Sequence of chain 1.A:
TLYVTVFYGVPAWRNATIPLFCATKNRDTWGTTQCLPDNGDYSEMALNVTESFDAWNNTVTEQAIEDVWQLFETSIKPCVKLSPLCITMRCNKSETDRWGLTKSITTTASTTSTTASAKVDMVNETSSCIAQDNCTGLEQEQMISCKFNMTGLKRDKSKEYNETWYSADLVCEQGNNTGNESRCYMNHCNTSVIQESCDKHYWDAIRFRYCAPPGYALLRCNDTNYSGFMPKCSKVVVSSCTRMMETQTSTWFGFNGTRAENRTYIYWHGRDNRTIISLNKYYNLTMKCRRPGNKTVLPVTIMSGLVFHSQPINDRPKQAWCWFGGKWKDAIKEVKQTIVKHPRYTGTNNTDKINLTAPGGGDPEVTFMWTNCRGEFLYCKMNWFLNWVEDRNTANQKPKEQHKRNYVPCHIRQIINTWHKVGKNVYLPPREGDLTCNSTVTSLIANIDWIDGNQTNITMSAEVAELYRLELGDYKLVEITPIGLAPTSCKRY

This protein binds this small molecule.
Small molecule (SMILES): CC(=O)N[C@H]1[C@H](O[C@H]2[C@H](O)[C@@H](NC(C)=O)CO[C@@H]2CO)O[C@H](CO)[C@@H](O)[C@@H]1O

Binding-site contacts:
Ligand atom O5 contacts residue GLU117 of chain 1.A at 4.5 Å.
Ligand atom C5 contacts residue ASN114 of chain 1.A at 3.8 Å.
Ligand atom C1 contacts residue ASN114 of chain 1.A at 1.5 Å.
Ligand atom C4 contacts residue ASN114 of chain 1.A at 4.3 Å.
Ligand atom O7 contacts residue ASN114 of chain 1.A at 3.1 Å (h-bond).
Ligand atom O5 contacts residue ASN114 of chain 1.A at 2.4 Å (h-bond).
Ligand atom C3 contacts residue ASN114 of chain 1.A at 3.9 Å.
Ligand atom C2 contacts residue ASN114 of chain 1.A at 2.5 Å.
Ligand atom C8 contacts residue ASN114 of chain 1.A at 4.5 Å.
Ligand atom C6 contacts residue ARG338 of chain 1.A at 3.8 Å.
Ligand atom O5 contacts residue SER116 of chain 1.A at 4.3 Å.
Ligand atom O6 contacts residue GLU117 of chain 1.A at 4.0 Å.
Ligand atom O6 contacts residue ARG338 of chain 1.A at 2.9 Å (salt-bridge).
Ligand atom N2 contacts residue ASN114 of chain 1.A at 3.0 Å (h-bond).
Ligand atom C7 contacts residue ASN114 of chain 1.A at 3.3 Å.